Binding-site contacts:
Ligand atom C6 contacts residue NAD1 of chain 2.E at 3.4 Å.
Ligand atom C12 contacts residue VAL127 of chain 2.B at 4.0 Å (hydrophobic).
Ligand atom C6 contacts residue ILE228 of chain 2.B at 3.9 Å (hydrophobic).
Ligand atom C2 contacts residue TYR182 of chain 2.B at 3.5 Å (hydrophobic).
Ligand atom C10 contacts residue ALA224 of chain 2.B at 4.0 Å (hydrophobic).
Ligand atom C9 contacts residue ALA122 of chain 2.B at 3.8 Å (hydrophobic).
Ligand atom C12 contacts residue ILE228 of chain 2.B at 4.0 Å (hydrophobic).
Ligand atom C3 contacts residue NAD1 of chain 2.E at 3.3 Å.
Ligand atom C2 contacts residue NAD1 of chain 2.E at 3.5 Å.
Ligand atom C8 contacts residue NAD1 of chain 2.E at 4.1 Å.
Ligand atom C1 contacts residue NAD1 of chain 2.E at 3.5 Å.
Ligand atom O15 contacts residue NAD1 of chain 2.E at 3.5 Å (h-bond).
Ligand atom O18 contacts residue TYR182 of chain 2.B at 2.5 Å (h-bond).
Ligand atom C10 contacts residue ALA122 of chain 2.B at 3.6 Å (hydrophobic).
Ligand atom CL9 contacts residue ALA224 of chain 2.B at 3.4 Å.
Ligand atom C3 contacts residue TYR172 of chain 2.B at 3.8 Å (hydrophobic).
Ligand atom C14 contacts residue TYR172 of chain 2.B at 3.7 Å (hydrophobic).
Ligand atom C3 contacts residue TYR182 of chain 2.B at 3.3 Å (hydrophobic).
Ligand atom C13 contacts residue ILE228 of chain 2.B at 3.7 Å (hydrophobic).
Ligand atom O18 contacts residue LYS190 of chain 2.B at 3.9 Å.
Ligand atom C6 contacts residue ALA225 of chain 2.B at 3.8 Å (hydrophobic).
Ligand atom CL9 contacts residue ALA122 of chain 2.B at 3.8 Å.
Ligand atom C14 contacts residue NAD1 of chain 2.E at 3.6 Å.
Ligand atom CL9 contacts residue NAD1 of chain 2.E at 3.3 Å.
Ligand atom C14 contacts residue PHE273 of chain 2.B at 4.0 Å (hydrophobic).
Ligand atom C12 contacts residue MET186 of chain 2.B at 3.9 Å (hydrophobic).
Ligand atom O15 contacts residue PHE273 of chain 2.B at 3.6 Å.
Ligand atom C5 contacts residue ILE228 of chain 2.B at 4.0 Å (hydrophobic).
Ligand atom CL1 contacts residue ALA124 of chain 2.B at 3.4 Å.
Ligand atom O7 contacts residue NAD1 of chain 2.E at 3.3 Å.
Ligand atom C9 contacts residue ALA224 of chain 2.B at 3.6 Å (hydrophobic).
Ligand atom O18 contacts residue NAD1 of chain 2.E at 2.6 Å (h-bond).
Ligand atom O15 contacts residue ILE274 of chain 2.B at 3.3 Å.
Ligand atom CL1 contacts residue VAL127 of chain 2.B at 3.9 Å.
Ligand atom O15 contacts residue PRO219 of chain 2.B at 3.9 Å.
Ligand atom C5 contacts residue ALA225 of chain 2.B at 3.8 Å (hydrophobic).
Ligand atom C13 contacts residue TYR182 of chain 2.B at 4.0 Å (hydrophobic).
Ligand atom C4 contacts residue NAD1 of chain 2.E at 3.3 Å.
Ligand atom C5 contacts residue NAD1 of chain 2.E at 3.0 Å.
Ligand atom CL1 contacts residue ASN123 of chain 2.B at 3.8 Å.

The small molecule below binds the protein below.
Small molecule (SMILES): O=Cc1ccc(Oc2ccc(Cl)cc2Cl)c(O)c1

Sequence of chain 2.B:
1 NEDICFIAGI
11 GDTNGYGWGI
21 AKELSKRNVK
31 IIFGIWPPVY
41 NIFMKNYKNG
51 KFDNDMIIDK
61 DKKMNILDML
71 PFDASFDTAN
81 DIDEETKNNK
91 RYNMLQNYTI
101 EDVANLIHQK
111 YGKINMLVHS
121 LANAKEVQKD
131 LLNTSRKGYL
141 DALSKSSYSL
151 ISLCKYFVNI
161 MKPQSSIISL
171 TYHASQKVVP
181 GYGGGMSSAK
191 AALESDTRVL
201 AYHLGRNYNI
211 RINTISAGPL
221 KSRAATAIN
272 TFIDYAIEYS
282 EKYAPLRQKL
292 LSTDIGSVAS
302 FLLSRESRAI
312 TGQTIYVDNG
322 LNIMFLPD